The protein below binds the small molecule below.
Small molecule (SMILES): CC(C)CN(C[C@@H](O)[C@H](Cc1ccccc1)NC(=O)O[C@H]1CO[C@H]2OCC[C@H]21)S(=O)(=O)c1ccc(N)cc1

Sequence of chain 1.A:
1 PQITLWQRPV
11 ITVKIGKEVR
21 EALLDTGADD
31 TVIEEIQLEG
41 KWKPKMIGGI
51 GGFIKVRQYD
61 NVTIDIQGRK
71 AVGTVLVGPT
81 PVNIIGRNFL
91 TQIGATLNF

Sequence of chain 1.B:
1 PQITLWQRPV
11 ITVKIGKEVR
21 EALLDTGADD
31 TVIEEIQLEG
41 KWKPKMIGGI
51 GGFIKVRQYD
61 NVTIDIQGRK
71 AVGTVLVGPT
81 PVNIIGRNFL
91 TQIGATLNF

Binding-site contacts:
Ligand atom O10 contacts residue ILE50 of chain 1.A at 3.0 Å.
Ligand atom C14 contacts residue ILE84 of chain 1.A at 3.3 Å (hydrophobic).
Ligand atom O23 contacts residue ALA28 of chain 1.A at 3.7 Å.
Ligand atom C30 contacts residue GLY48 of chain 1.A at 2.9 Å.
Ligand atom C31 contacts residue GLY48 of chain 1.A at 3.3 Å.
Ligand atom C15 contacts residue GLY27 of chain 1.B at 3.5 Å.
Ligand atom C16 contacts residue ASP25 of chain 1.B at 3.2 Å.
Ligand atom C13 contacts residue GLY27 of chain 1.B at 3.5 Å.
Ligand atom N20 contacts residue GLY27 of chain 1.A at 3.3 Å (h-bond).
Ligand atom C3 contacts residue ILE84 of chain 1.B at 3.7 Å (hydrophobic).
Ligand atom O28 contacts residue ASP29 of chain 1.A at 3.0 Å (salt-bridge).
Ligand atom C29 contacts residue GLY27 of chain 1.A at 3.7 Å.
Ligand atom O26 contacts residue ASP29 of chain 1.A at 3.2 Å (salt-bridge).
Ligand atom O18 contacts residue ASP25 of chain 1.B at 2.7 Å (salt-bridge).
Ligand atom O9 contacts residue ILE50 of chain 1.A at 3.1 Å.
Ligand atom O10 contacts residue GLY49 of chain 1.B at 2.8 Å.
Ligand atom C12 contacts residue GLY27 of chain 1.B at 3.5 Å.
Ligand atom C34 contacts residue VAL82 of chain 1.B at 3.6 Å (hydrophobic).
Ligand atom O18 contacts residue GLY27 of chain 1.A at 3.5 Å.
Ligand atom C6 contacts residue GLY48 of chain 1.B at 3.1 Å.
Ligand atom C3 contacts residue ALA28 of chain 1.B at 3.5 Å (hydrophobic).
Ligand atom C17 contacts residue ASP25 of chain 1.B at 3.4 Å.
Ligand atom C27 contacts residue ASP29 of chain 1.A at 3.7 Å.
Ligand atom C32 contacts residue GLY27 of chain 1.A at 3.7 Å.
Ligand atom C36 contacts residue PRO81 of chain 1.B at 3.5 Å (hydrophobic).
Ligand atom C3 contacts residue ASP30 of chain 1.B at 3.5 Å.
Ligand atom C4 contacts residue ILE84 of chain 1.B at 3.3 Å (hydrophobic).
Ligand atom C15 contacts residue LEU23 of chain 1.A at 3.7 Å (hydrophobic).
Ligand atom O22 contacts residue GLY49 of chain 1.A at 3.7 Å.
Ligand atom C32 contacts residue ASP25 of chain 1.B at 3.2 Å.
Ligand atom C36 contacts residue GLY49 of chain 1.A at 3.4 Å.
Ligand atom C7 contacts residue GLY48 of chain 1.B at 3.6 Å.
Ligand atom C4 contacts residue ALA28 of chain 1.B at 3.5 Å (hydrophobic).
Ligand atom O9 contacts residue ILE84 of chain 1.B at 3.7 Å.
Ligand atom C29 contacts residue ARG8 of chain 1.B at 3.7 Å.
Ligand atom C33 contacts residue GLY27 of chain 1.A at 3.6 Å.
Ligand atom O26 contacts residue ASP30 of chain 1.A at 3.4 Å (salt-bridge).
Ligand atom O18 contacts residue ASP25 of chain 1.A at 2.9 Å (salt-bridge).
Ligand atom N1 contacts residue ASP30 of chain 1.B at 2.7 Å (salt-bridge).
Ligand atom C17 contacts residue ASP25 of chain 1.A at 3.4 Å.